Sequence of chain 1.B:
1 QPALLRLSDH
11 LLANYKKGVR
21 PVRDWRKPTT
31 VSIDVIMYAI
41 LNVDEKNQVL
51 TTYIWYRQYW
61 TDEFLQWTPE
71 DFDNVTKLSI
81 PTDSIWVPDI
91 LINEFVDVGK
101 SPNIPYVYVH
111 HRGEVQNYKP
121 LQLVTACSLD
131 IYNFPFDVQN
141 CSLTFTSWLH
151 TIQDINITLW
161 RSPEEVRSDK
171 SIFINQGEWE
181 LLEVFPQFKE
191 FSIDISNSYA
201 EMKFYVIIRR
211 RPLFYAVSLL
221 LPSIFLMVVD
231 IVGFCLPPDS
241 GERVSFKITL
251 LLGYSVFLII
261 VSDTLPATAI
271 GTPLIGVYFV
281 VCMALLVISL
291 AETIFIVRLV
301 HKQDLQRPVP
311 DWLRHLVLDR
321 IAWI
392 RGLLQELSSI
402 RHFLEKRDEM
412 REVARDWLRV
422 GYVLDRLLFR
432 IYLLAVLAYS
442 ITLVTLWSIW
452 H

Binding-site contacts:
Ligand atom C5 contacts residue ASN74 of chain 1.B at 3.7 Å.
Ligand atom C3 contacts residue ASN74 of chain 1.B at 3.8 Å.
Ligand atom C8 contacts residue ASP73 of chain 1.B at 3.5 Å.
Ligand atom O7 contacts residue ASN74 of chain 1.B at 3.7 Å.
Ligand atom N2 contacts residue ASN74 of chain 1.B at 2.9 Å (h-bond).
Ligand atom O5 contacts residue ASN74 of chain 1.B at 2.4 Å (h-bond).
Ligand atom C2 contacts residue ASN74 of chain 1.B at 2.5 Å.
Ligand atom O7 contacts residue ARG26 of chain 1.A at 4.3 Å.
Ligand atom C7 contacts residue ASN74 of chain 1.B at 3.5 Å.
Ligand atom C4 contacts residue ASN74 of chain 1.B at 4.2 Å.
Ligand atom C1 contacts residue ASN74 of chain 1.B at 1.4 Å.
Ligand atom O6 contacts residue ASN74 of chain 1.B at 4.5 Å.

Sequence of chain 1.A:
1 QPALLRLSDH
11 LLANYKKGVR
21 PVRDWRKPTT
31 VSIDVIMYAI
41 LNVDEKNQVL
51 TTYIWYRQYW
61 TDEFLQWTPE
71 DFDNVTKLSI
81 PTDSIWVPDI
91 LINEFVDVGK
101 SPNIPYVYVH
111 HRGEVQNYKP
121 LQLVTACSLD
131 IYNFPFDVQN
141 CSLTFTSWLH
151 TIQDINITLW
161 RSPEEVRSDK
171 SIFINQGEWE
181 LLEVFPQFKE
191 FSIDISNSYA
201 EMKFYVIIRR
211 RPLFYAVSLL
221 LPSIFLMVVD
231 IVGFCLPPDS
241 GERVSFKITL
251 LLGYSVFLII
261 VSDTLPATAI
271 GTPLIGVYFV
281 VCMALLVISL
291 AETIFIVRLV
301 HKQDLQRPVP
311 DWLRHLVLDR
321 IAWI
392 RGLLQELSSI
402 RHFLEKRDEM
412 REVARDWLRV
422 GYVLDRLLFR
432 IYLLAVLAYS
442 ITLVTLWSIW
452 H

The small molecule below binds the protein below.
Small molecule (SMILES): CC(=O)N[C@@H]1[C@@H](O)[C@H](O)[C@@H](CO)O[C@H]1O